Sequence of chain 3.E:
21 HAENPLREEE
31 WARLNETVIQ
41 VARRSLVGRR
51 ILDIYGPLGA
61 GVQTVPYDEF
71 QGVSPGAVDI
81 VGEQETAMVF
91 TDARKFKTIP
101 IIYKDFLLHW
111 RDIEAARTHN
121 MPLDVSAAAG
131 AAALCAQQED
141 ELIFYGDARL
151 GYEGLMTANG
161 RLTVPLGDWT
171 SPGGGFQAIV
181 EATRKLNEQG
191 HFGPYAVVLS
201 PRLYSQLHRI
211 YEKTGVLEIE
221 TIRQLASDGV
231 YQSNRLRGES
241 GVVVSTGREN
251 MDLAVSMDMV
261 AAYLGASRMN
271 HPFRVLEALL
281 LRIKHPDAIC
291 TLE

Binding-site contacts:
Ligand atom CB contacts residue ARG49 of chain 3.E at 3.5 Å.
Ligand atom N contacts residue ARG49 of chain 3.E at 3.7 Å.
Ligand atom O contacts residue ARG43 of chain 3.E at 2.8 Å (salt-bridge).
Ligand atom CD contacts residue LEU52 of chain 3.E at 3.3 Å (hydrophobic).
Ligand atom N contacts residue PRO57 of chain 3.E at 3.5 Å.
Ligand atom OG1 contacts residue ASP258 of chain 3.E at 3.3 Å.
Ligand atom NH2 contacts residue THR246 of chain 3.E at 3.0 Å (h-bond).
Ligand atom O contacts residue ARG49 of chain 3.E at 3.1 Å (salt-bridge).
Ligand atom CG contacts residue PRO57 of chain 3.E at 3.7 Å (hydrophobic).
Ligand atom NE contacts residue ARG50 of chain 3.E at 3.1 Å (salt-bridge).
Ligand atom CA contacts residue ASP258 of chain 3.E at 3.7 Å.
Ligand atom CA contacts residue ASP258 of chain 3.E at 3.7 Å.
Ligand atom C contacts residue ARG49 of chain 3.E at 3.6 Å.
Ligand atom CD2 contacts residue ASP258 of chain 3.E at 3.4 Å.
Ligand atom CG2 contacts residue MET259 of chain 3.E at 3.7 Å (hydrophobic).
Ligand atom OG1 contacts residue MET259 of chain 3.E at 2.6 Å (h-bond).
Ligand atom CD2 contacts residue ARG43 of chain 3.E at 3.6 Å.
Ligand atom CG2 contacts residue ASP258 of chain 3.E at 3.5 Å.
Ligand atom CG2 contacts residue ALA42 of chain 3.E at 3.8 Å (hydrophobic).
Ligand atom CD2 contacts residue ARG50 of chain 3.E at 3.6 Å.
Ligand atom O contacts residue ILE39 of chain 3.E at 3.7 Å.
Ligand atom CD contacts residue ARG50 of chain 3.E at 3.3 Å.
Ligand atom CB contacts residue ASP258 of chain 3.E at 3.5 Å.
Ligand atom N contacts residue ARG49 of chain 3.E at 3.5 Å (salt-bridge).
Ligand atom C contacts residue ASP258 of chain 3.E at 3.7 Å.
Ligand atom NH1 contacts residue THR246 of chain 3.E at 3.2 Å (h-bond).
Ligand atom CA contacts residue ASP258 of chain 3.E at 3.6 Å.
Ligand atom N contacts residue ASP258 of chain 3.E at 3.2 Å (salt-bridge).
Ligand atom N contacts residue ASP258 of chain 3.E at 2.8 Å (salt-bridge).
Ligand atom C contacts residue ARG43 of chain 3.E at 3.7 Å.
Ligand atom CZ contacts residue THR246 of chain 3.E at 3.3 Å.
Ligand atom O contacts residue ARG50 of chain 3.E at 3.4 Å.
Ligand atom NH1 contacts residue ASP53 of chain 3.E at 3.0 Å (salt-bridge).
Ligand atom NH2 contacts residue ASP228 of chain 3.E at 2.7 Å (salt-bridge).
Ligand atom CB contacts residue MET259 of chain 3.E at 3.6 Å (hydrophobic).
Ligand atom CB contacts residue ARG49 of chain 3.E at 3.7 Å.
Ligand atom O contacts residue ARG43 of chain 3.E at 2.8 Å (salt-bridge).
Ligand atom CB contacts residue ASP258 of chain 3.E at 3.7 Å.
Ligand atom N contacts residue ARG49 of chain 3.E at 3.6 Å (salt-bridge).
Ligand atom N contacts residue ASP258 of chain 3.E at 3.2 Å (salt-bridge).

A protein and the small-molecule ligand that binds it are described below.
Small molecule (SMILES): CC(C)C[C@H](NC(=O)CN)C(=O)N[C@H](C(=O)N[C@H](C(=O)NCC(=O)N[C@@H](CO)C(=O)N[C@@H](CC(C)C)C(=O)N[C@@H](CCCN=C(N)N)C(=O)NCC=O)C(C)C)[C@@H](C)O